Binding-site contacts:
Ligand atom C1 contacts residue ALA14 of chain 1.D at 4.2 Å (hydrophobic).
Ligand atom C5 contacts residue LEU11 of chain 1.D at 4.3 Å (hydrophobic).
Ligand atom C5 contacts residue CYS11 of chain 1.C at 3.4 Å (hydrophobic).
Ligand atom C6 contacts residue ALA14 of chain 1.D at 4.2 Å (hydrophobic).
Ligand atom O4 contacts residue ILE10 of chain 1.C at 3.2 Å.
Ligand atom O contacts residue LEU17 of chain 2.B at 4.2 Å.
Ligand atom C6 contacts residue LEU16 of chain 1.C at 4.2 Å (hydrophobic).
Ligand atom C6 contacts residue LEU17 of chain 2.B at 4.1 Å (hydrophobic).
Ligand atom O contacts residue ALA14 of chain 1.D at 4.3 Å.
Ligand atom C2 contacts residue HIS10 of chain 1.D at 4.2 Å.
Ligand atom N contacts residue ALA14 of chain 1.D at 3.7 Å.
Ligand atom C6 contacts residue CYS11 of chain 1.C at 4.3 Å (hydrophobic).
Ligand atom C4 contacts residue CYS6 of chain 1.C at 3.4 Å (hydrophobic).
Ligand atom O4 contacts residue CYS6 of chain 1.C at 2.5 Å (h-bond).
Ligand atom C contacts residue ALA14 of chain 1.D at 4.1 Å (hydrophobic).
Ligand atom N contacts residue HIS10 of chain 1.D at 3.5 Å (h-bond).
Ligand atom CM contacts residue TYR16 of chain 2.B at 4.1 Å (hydrophobic).
Ligand atom C4 contacts residue ILE10 of chain 1.C at 4.2 Å (hydrophobic).
Ligand atom C contacts residue GLU13 of chain 2.B at 3.7 Å.
Ligand atom O4 contacts residue SER9 of chain 1.C at 3.6 Å.
Ligand atom O contacts residue HIS10 of chain 1.D at 4.1 Å.
Ligand atom C2 contacts residue LEU11 of chain 1.D at 3.6 Å (hydrophobic).
Ligand atom C3 contacts residue CYS6 of chain 1.C at 3.4 Å (hydrophobic).
Ligand atom C3 contacts residue LEU11 of chain 1.D at 3.4 Å (hydrophobic).
Ligand atom C contacts residue HIS10 of chain 1.D at 4.3 Å.
Ligand atom CM contacts residue GLU13 of chain 2.B at 4.2 Å.
Ligand atom C5 contacts residue LEU16 of chain 1.C at 4.3 Å (hydrophobic).
Ligand atom C contacts residue LEU17 of chain 2.B at 3.7 Å (hydrophobic).
Ligand atom N contacts residue LEU17 of chain 2.B at 4.4 Å.
Ligand atom O4 contacts residue LEU11 of chain 1.D at 4.3 Å.
Ligand atom CM contacts residue LEU17 of chain 2.B at 3.1 Å (hydrophobic).
Ligand atom C1 contacts residue HIS10 of chain 1.D at 4.3 Å.
Ligand atom C4 contacts residue LEU11 of chain 1.D at 3.8 Å (hydrophobic).
Ligand atom O4 contacts residue CYS11 of chain 1.C at 3.0 Å (h-bond).
Ligand atom C1 contacts residue LEU11 of chain 1.D at 4.2 Å (hydrophobic).
Ligand atom O contacts residue GLU13 of chain 2.B at 2.5 Å (salt-bridge).
Ligand atom C4 contacts residue CYS11 of chain 1.C at 3.9 Å (hydrophobic).

Sequence of chain 1.D:
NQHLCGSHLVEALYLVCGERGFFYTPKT

Sequence of chain 2.B:
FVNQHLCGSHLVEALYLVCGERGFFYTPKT

Sequence of chain 1.C:
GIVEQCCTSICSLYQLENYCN

A protein and the small-molecule ligand that binds it are described below.
Small molecule (SMILES): CC(=O)Nc1ccc(O)cc1